Sequence of chain 1.B:
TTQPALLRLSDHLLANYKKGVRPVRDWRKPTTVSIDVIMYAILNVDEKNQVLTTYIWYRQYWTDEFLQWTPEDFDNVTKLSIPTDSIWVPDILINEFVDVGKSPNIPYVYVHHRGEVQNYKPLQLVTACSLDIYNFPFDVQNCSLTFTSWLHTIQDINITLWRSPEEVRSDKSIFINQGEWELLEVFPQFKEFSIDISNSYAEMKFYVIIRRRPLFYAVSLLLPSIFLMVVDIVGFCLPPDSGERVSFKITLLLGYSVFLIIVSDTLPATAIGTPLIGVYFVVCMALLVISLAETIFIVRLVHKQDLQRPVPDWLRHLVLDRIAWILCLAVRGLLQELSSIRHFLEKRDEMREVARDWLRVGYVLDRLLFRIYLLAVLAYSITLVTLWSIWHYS

This protein binds this small molecule.
Small molecule (SMILES): Cc1nccn1CC1CCc2c(c3ccccc3n2C)C1=O

Binding-site contacts:
Ligand atom C17 contacts residue THR148 of chain 1.C at 4.1 Å.
Ligand atom C12 contacts residue ARG163 of chain 1.B at 4.0 Å.
Ligand atom C13 contacts residue ASN95 of chain 1.C at 4.0 Å.
Ligand atom C18 contacts residue TRP150 of chain 1.C at 4.1 Å (hydrophobic).
Ligand atom C14 contacts residue TYR201 of chain 1.C at 4.0 Å (hydrophobic).
Ligand atom C18 contacts residue ASN95 of chain 1.C at 3.3 Å.
Ligand atom O01 contacts residue TYR120 of chain 1.B at 3.9 Å.
Ligand atom C17 contacts residue TRP150 of chain 1.C at 4.1 Å (hydrophobic).
Ligand atom C06 contacts residue TRP57 of chain 1.B at 4.1 Å (hydrophobic).
Ligand atom C15 contacts residue ARG59 of chain 1.B at 3.9 Å.
Ligand atom C17 contacts residue SER149 of chain 1.C at 3.6 Å.
Ligand atom C09 contacts residue ARG59 of chain 1.B at 3.9 Å.
Ligand atom N03 contacts residue ASN95 of chain 1.C at 4.0 Å.
Ligand atom C06 contacts residue TYR120 of chain 1.B at 4.2 Å (hydrophobic).
Ligand atom N02 contacts residue TRP150 of chain 1.C at 4.1 Å.
Ligand atom C17 contacts residue TYR201 of chain 1.C at 3.5 Å (hydrophobic).
Ligand atom C16 contacts residue ARG59 of chain 1.B at 3.7 Å.
Ligand atom C11 contacts residue ILE38 of chain 1.B at 4.1 Å (hydrophobic).
Ligand atom C03 contacts residue ILE195 of chain 1.C at 3.9 Å (hydrophobic).
Ligand atom C18 contacts residue TRP57 of chain 1.B at 3.7 Å (hydrophobic).
Ligand atom C15 contacts residue ILE38 of chain 1.B at 3.9 Å (hydrophobic).
Ligand atom N01 contacts residue ARG59 of chain 1.B at 4.1 Å.
Ligand atom C16 contacts residue ARG163 of chain 1.B at 3.8 Å.
Ligand atom C16 contacts residue ILE38 of chain 1.B at 3.5 Å (hydrophobic).
Ligand atom C09 contacts residue ILE38 of chain 1.B at 4.2 Å (hydrophobic).
Ligand atom C15 contacts residue TRP57 of chain 1.B at 4.2 Å (hydrophobic).
Ligand atom C08 contacts residue ILE38 of chain 1.B at 4.1 Å (hydrophobic).
Ligand atom C14 contacts residue TRP150 of chain 1.C at 3.3 Å (hydrophobic).
Ligand atom C11 contacts residue ARG59 of chain 1.B at 4.0 Å.
Ligand atom C07 contacts residue TRP150 of chain 1.C at 3.8 Å (hydrophobic).
Ligand atom C14 contacts residue SER149 of chain 1.C at 4.1 Å.
Ligand atom C13 contacts residue TRP150 of chain 1.C at 4.4 Å (hydrophobic).
Ligand atom C11 contacts residue TRP57 of chain 1.B at 4.3 Å (hydrophobic).
Ligand atom C16 contacts residue ASP36 of chain 1.B at 3.8 Å.
Ligand atom O01 contacts residue TRP57 of chain 1.B at 3.9 Å.
Ligand atom N03 contacts residue THR148 of chain 1.C at 4.1 Å.
Ligand atom C12 contacts residue ARG59 of chain 1.B at 3.7 Å.
Ligand atom C15 contacts residue ASP36 of chain 1.B at 4.4 Å.
Ligand atom O01 contacts residue TRP150 of chain 1.C at 3.9 Å.
Ligand atom C12 contacts residue ILE38 of chain 1.B at 3.9 Å (hydrophobic).

Sequence of chain 1.C:
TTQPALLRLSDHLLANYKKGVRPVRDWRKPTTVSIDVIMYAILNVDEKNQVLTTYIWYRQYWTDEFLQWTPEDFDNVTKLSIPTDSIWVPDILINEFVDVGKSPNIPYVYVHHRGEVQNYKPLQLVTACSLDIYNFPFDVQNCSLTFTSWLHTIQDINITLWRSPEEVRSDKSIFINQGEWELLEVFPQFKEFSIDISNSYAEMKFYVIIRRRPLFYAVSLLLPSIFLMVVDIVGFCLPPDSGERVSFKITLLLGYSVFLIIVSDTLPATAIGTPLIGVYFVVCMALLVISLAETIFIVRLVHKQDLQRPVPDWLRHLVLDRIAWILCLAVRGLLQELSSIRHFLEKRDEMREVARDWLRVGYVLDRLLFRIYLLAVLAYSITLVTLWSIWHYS